Sequence of chain 1.F:
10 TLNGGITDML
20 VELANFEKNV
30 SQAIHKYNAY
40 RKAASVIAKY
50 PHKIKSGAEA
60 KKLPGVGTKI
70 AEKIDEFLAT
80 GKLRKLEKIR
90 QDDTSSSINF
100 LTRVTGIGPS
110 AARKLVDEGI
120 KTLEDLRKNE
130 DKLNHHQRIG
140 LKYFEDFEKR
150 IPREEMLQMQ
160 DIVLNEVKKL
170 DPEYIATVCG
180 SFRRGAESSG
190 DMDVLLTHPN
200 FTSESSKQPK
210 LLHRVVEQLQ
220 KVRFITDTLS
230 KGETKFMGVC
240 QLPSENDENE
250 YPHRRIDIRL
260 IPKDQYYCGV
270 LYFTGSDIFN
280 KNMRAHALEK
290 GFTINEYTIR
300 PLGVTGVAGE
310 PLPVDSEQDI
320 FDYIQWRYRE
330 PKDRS

Binding-site contacts:
Ligand atom O6 contacts residue DC1 of chain 1.D at 3.1 Å (h-bond).
Ligand atom O2 contacts residue DG5 of chain 1.D at 3.3 Å (h-bond).
Ligand atom OP1 contacts residue LYS230 of chain 1.F at 2.8 Å (salt-bridge).
Ligand atom C6 contacts residue DA3 of chain 1.D at 3.2 Å.
Ligand atom O4 contacts residue DG2 of chain 1.D at 2.9 Å (h-bond).
Ligand atom N2 contacts residue DC4 of chain 1.D at 2.8 Å (h-bond).
Ligand atom N1 contacts residue DC1 of chain 1.D at 3.0 Å (h-bond).
Ligand atom N2 contacts residue DC1 of chain 1.D at 3.2 Å (h-bond).
Ligand atom N2 contacts residue DC7 of chain 1.D at 3.0 Å (h-bond).
Ligand atom N1 contacts residue DC4 of chain 1.D at 3.2 Å (h-bond).
Ligand atom OP1 contacts residue ASN294 of chain 1.F at 2.9 Å (h-bond).
Ligand atom O2 contacts residue DG2 of chain 1.D at 2.7 Å (h-bond).
Ligand atom O4 contacts residue DA3 of chain 1.D at 3.2 Å (h-bond).
Ligand atom N2 contacts residue TYR271 of chain 1.F at 3.2 Å.
Ligand atom OP1 contacts residue TYR296 of chain 1.F at 2.7 Å (h-bond).
Ligand atom C5' contacts residue ASN294 of chain 1.F at 2.9 Å.
Ligand atom OP1 contacts residue THR233 of chain 1.F at 3.3 Å (h-bond).
Ligand atom OP1 contacts residue LYS234 of chain 1.F at 2.8 Å (salt-bridge).
Ligand atom O4' contacts residue ARG283 of chain 1.F at 2.7 Å (salt-bridge).
Ligand atom N1 contacts residue DC7 of chain 1.D at 3.1 Å (h-bond).
Ligand atom C4' contacts residue ARG283 of chain 1.F at 3.2 Å.
Ligand atom C5' contacts residue ILE293 of chain 1.F at 3.3 Å (hydrophobic).
Ligand atom O2 contacts residue LYS234 of chain 1.F at 2.6 Å (salt-bridge).
Ligand atom O6 contacts residue DC7 of chain 1.D at 3.2 Å (h-bond).
Ligand atom N4 contacts residue DC1 of chain 1.D at 3.2 Å (h-bond).
Ligand atom N1 contacts residue DC6 of chain 1.D at 3.2 Å (h-bond).
Ligand atom N3 contacts residue DG5 of chain 1.D at 3.1 Å (h-bond).
Ligand atom C5' contacts residue GLU295 of chain 1.F at 3.1 Å.
Ligand atom N6 contacts residue TTE1 of chain 1.J at 2.9 Å (h-bond).
Ligand atom N3 contacts residue DG2 of chain 1.D at 3.0 Å (h-bond).
Ligand atom O6 contacts residue DA3 of chain 1.D at 2.8 Å (h-bond).
Ligand atom C2 contacts residue TTE1 of chain 1.J at 3.2 Å.
Ligand atom N4 contacts residue DG5 of chain 1.D at 2.9 Å (h-bond).
Ligand atom C4' contacts residue GLU295 of chain 1.F at 3.1 Å.
Ligand atom N4 contacts residue DG2 of chain 1.D at 3.1 Å (h-bond).
Ligand atom N3 contacts residue DA3 of chain 1.D at 3.0 Å (h-bond).
Ligand atom N1 contacts residue TTE1 of chain 1.J at 2.7 Å (h-bond).
Ligand atom O3' contacts residue THR233 of chain 1.F at 3.2 Å (h-bond).
Ligand atom O6 contacts residue DC4 of chain 1.D at 3.0 Å (h-bond).
Ligand atom O3' contacts residue ASN294 of chain 1.F at 3.0 Å (h-bond).

This small molecule binds to this protein.
Small molecule (SMILES): C[C@@H]1CN([C@H]2C[C@H](O[P](=O)(O)OC[C@H]3O[C@@H](n4ccc(N)nc4=O)C[C@@H]3O[P](=O)(O)OC[C@H]3O[C@@H](n4cnc5c(=O)nc(N)[nH]c54)C[C@@H]3O)[C@@H](CO[P](=O)(O)O[C@H]3C[C@H](n4cnc5c(=O)nc(N)[nH]c54)O[C@@H]3CO[P](=O)(O)O[C@H]3C[C@H](n4ccc(N)nc4=O)O[C@@H]3CO[P](=O)(O)O[C@H]3C[C@H](n4cnc5c(=O)nc(N)[nH]c54)O[C@@H]3CO[P](=O)(O)O[C@H]3C[C@H](n4cnc5c(=O)nc(N)[nH]c54)O[C@@H]3CO[P](=O)(O)O[C@H]3C[C@H](n4cnc5c(N)ncnc54)O[C@@H]3COP(=O)=O)O2)C(=O)NC1=O